Sequence of chain 1.C:
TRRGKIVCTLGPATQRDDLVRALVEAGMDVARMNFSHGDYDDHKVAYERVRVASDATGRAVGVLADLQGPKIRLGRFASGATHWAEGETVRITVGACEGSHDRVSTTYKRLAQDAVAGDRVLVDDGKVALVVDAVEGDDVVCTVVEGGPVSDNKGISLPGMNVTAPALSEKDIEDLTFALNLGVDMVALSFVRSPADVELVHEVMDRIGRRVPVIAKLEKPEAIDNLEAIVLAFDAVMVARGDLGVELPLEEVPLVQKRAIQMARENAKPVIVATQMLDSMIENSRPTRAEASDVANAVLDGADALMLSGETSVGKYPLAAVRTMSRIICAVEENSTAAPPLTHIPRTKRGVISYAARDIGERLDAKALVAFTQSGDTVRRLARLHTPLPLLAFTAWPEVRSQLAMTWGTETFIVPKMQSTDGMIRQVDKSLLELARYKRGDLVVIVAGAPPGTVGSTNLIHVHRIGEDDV

A protein and the small-molecule ligand that binds it are described below.
Small molecule (SMILES): O=CC(O)C(O)C(O)COP(=O)(O)O

Binding-site contacts:
Ligand atom O4 contacts residue ASN271 of chain 1.C at 3.1 Å.
Ligand atom O1P contacts residue GLU270 of chain 1.C at 3.7 Å.
Ligand atom O2 contacts residue ASN271 of chain 1.C at 3.0 Å (h-bond).
Ligand atom O4 contacts residue ARG385 of chain 1.C at 3.3 Å (salt-bridge).
Ligand atom O3P contacts residue PRO350 of chain 1.C at 4.2 Å.
Ligand atom O2P contacts residue ARG351 of chain 1.C at 2.6 Å (salt-bridge).
Ligand atom P contacts residue HIS348 of chain 1.C at 3.6 Å.
Ligand atom P contacts residue ARG385 of chain 1.C at 3.9 Å.
Ligand atom C5 contacts residue ARG385 of chain 1.C at 4.1 Å.
Ligand atom O3P contacts residue ARG385 of chain 1.C at 3.2 Å (salt-bridge).
Ligand atom O5 contacts residue HIS348 of chain 1.C at 4.0 Å.
Ligand atom O2P contacts residue THR352 of chain 1.C at 3.3 Å (h-bond).
Ligand atom O4 contacts residue GLU270 of chain 1.C at 3.4 Å (salt-bridge).
Ligand atom O2 contacts residue ARG385 of chain 1.C at 3.8 Å.
Ligand atom C2 contacts residue ASN271 of chain 1.C at 4.1 Å.
Ligand atom O1P contacts residue ARG388 of chain 1.C at 2.8 Å (salt-bridge).
Ligand atom O3P contacts residue GLY355 of chain 1.C at 3.2 Å.
Ligand atom C5 contacts residue THR352 of chain 1.C at 3.9 Å.
Ligand atom C3 contacts residue THR352 of chain 1.C at 4.1 Å.
Ligand atom P contacts residue PRO350 of chain 1.C at 3.9 Å.
Ligand atom O1 contacts residue LEU236 of chain 1.C at 4.2 Å.
Ligand atom O3P contacts residue ARG388 of chain 1.C at 3.1 Å (salt-bridge).
Ligand atom O5 contacts residue GLU270 of chain 1.C at 4.2 Å.
Ligand atom O1P contacts residue HIS348 of chain 1.C at 2.7 Å (h-bond).
Ligand atom O5 contacts residue THR352 of chain 1.C at 3.7 Å.
Ligand atom O5 contacts residue ARG385 of chain 1.C at 3.0 Å (salt-bridge).
Ligand atom C4 contacts residue ASN271 of chain 1.C at 3.7 Å.
Ligand atom P contacts residue ARG388 of chain 1.C at 3.5 Å.
Ligand atom P contacts residue THR352 of chain 1.C at 4.0 Å.
Ligand atom C2 contacts residue LEU236 of chain 1.C at 4.0 Å (hydrophobic).
Ligand atom P contacts residue ARG351 of chain 1.C at 3.9 Å.
Ligand atom O2P contacts residue HIS348 of chain 1.C at 3.5 Å (h-bond).
Ligand atom C5 contacts residue HIS348 of chain 1.C at 3.8 Å.
Ligand atom O3 contacts residue THR352 of chain 1.C at 4.1 Å.
Ligand atom C4 contacts residue ARG385 of chain 1.C at 4.0 Å.
Ligand atom O1P contacts residue PRO350 of chain 1.C at 3.9 Å.
Ligand atom O2P contacts residue PRO350 of chain 1.C at 3.4 Å.
Ligand atom O3P contacts residue THR352 of chain 1.C at 3.0 Å (h-bond).
Ligand atom C4 contacts residue GLU270 of chain 1.C at 4.2 Å.
Ligand atom C3 contacts residue ARG385 of chain 1.C at 4.0 Å.